Sequence of chain 1.A:
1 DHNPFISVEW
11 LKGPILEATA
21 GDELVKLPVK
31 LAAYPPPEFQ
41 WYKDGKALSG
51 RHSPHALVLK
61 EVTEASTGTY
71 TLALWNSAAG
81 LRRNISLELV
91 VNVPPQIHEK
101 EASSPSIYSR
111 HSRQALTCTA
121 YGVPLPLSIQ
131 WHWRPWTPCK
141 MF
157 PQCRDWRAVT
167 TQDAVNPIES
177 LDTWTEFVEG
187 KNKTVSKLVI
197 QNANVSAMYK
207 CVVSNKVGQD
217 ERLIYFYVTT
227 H

Binding-site contacts:
Ligand atom O7 contacts residue ASN84 of chain 1.A at 3.2 Å (h-bond).
Ligand atom C8 contacts residue ASN84 of chain 1.A at 3.7 Å.
Ligand atom C8 contacts residue ARG82 of chain 1.A at 3.8 Å.
Ligand atom C6 contacts residue TYR42 of chain 1.A at 3.9 Å (hydrophobic).
Ligand atom C8 contacts residue ARG83 of chain 1.A at 4.2 Å.
Ligand atom C1 contacts residue ALA73 of chain 1.A at 4.1 Å (hydrophobic).
Ligand atom O5 contacts residue ALA73 of chain 1.A at 4.3 Å.
Ligand atom C2 contacts residue ASN84 of chain 1.A at 2.2 Å.
Ligand atom C7 contacts residue ASN84 of chain 1.A at 3.1 Å.
Ligand atom C1 contacts residue ASN84 of chain 1.A at 1.4 Å.
Ligand atom C4 contacts residue ASN84 of chain 1.A at 4.0 Å.
Ligand atom C3 contacts residue ASN84 of chain 1.A at 3.6 Å.
Ligand atom C5 contacts residue ASN84 of chain 1.A at 3.6 Å.
Ligand atom N2 contacts residue ASN84 of chain 1.A at 2.8 Å (h-bond).
Ligand atom O5 contacts residue ASN84 of chain 1.A at 2.4 Å (h-bond).

This small molecule binds to this protein.
Small molecule (SMILES): CC(=O)N[C@@H]1[C@@H](O)[C@H](O)[C@@H](CO)O[C@H]1O